Sequence of chain 1.A:
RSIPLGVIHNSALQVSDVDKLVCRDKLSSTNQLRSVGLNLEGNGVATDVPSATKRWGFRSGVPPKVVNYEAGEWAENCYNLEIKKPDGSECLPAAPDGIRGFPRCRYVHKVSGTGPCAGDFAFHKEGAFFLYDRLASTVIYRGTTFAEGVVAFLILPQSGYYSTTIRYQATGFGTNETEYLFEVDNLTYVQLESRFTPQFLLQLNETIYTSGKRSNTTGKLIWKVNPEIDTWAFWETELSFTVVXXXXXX

Binding-site contacts:
Ligand atom C1 contacts residue ASN201 of chain 1.A at 1.4 Å.
Ligand atom C2 contacts residue ASN201 of chain 1.A at 2.5 Å.
Ligand atom O5 contacts residue ASN201 of chain 1.A at 2.4 Å (h-bond).
Ligand atom C4 contacts residue ASN201 of chain 1.A at 4.3 Å.
Ligand atom O6 contacts residue GLU202 of chain 1.A at 4.3 Å.
Ligand atom C5 contacts residue ASN201 of chain 1.A at 3.7 Å.
Ligand atom C7 contacts residue ASN201 of chain 1.A at 3.5 Å.
Ligand atom N2 contacts residue ASN201 of chain 1.A at 2.9 Å (h-bond).
Ligand atom O7 contacts residue ASN201 of chain 1.A at 3.8 Å.
Ligand atom C3 contacts residue ASN201 of chain 1.A at 3.8 Å.

This protein binds this small molecule.
Small molecule (SMILES): CC(=O)N[C@@H]1[C@@H](O)[C@H](O)[C@@H](CO)O[C@H]1O